Binding-site contacts:
Ligand atom N33 contacts residue ASP175 of chain 1.A at 3.0 Å (salt-bridge).
Ligand atom C32 contacts residue LEU85 of chain 1.A at 3.1 Å (hydrophobic).
Ligand atom C07 contacts residue ILE183 of chain 1.A at 3.5 Å (hydrophobic).
Ligand atom N03 contacts residue SER179 of chain 1.A at 3.2 Å (h-bond).
Ligand atom C12 contacts residue GLY177 of chain 1.A at 3.2 Å.
Ligand atom C12 contacts residue PHE176 of chain 1.A at 3.6 Å (hydrophobic).
Ligand atom N05 contacts residue ASP175 of chain 1.A at 3.7 Å.
Ligand atom C11 contacts residue ARG156 of chain 1.A at 3.8 Å.
Ligand atom C29 contacts residue MET110 of chain 1.A at 3.5 Å (hydrophobic).
Ligand atom N03 contacts residue PHE176 of chain 1.A at 3.5 Å (h-bond).
Ligand atom C08 contacts residue ILE183 of chain 1.A at 3.4 Å (hydrophobic).
Ligand atom C24 contacts residue ASP175 of chain 1.A at 3.8 Å.
Ligand atom N13 contacts residue ILE183 of chain 1.A at 3.5 Å.
Ligand atom C30 contacts residue VAL94 of chain 1.A at 3.3 Å (hydrophobic).
Ligand atom C22 contacts residue ILE108 of chain 1.A at 3.8 Å (hydrophobic).
Ligand atom C28 contacts residue MET110 of chain 1.A at 3.4 Å (hydrophobic).
Ligand atom C12 contacts residue ASP175 of chain 1.A at 3.4 Å.
Ligand atom N03 contacts residue VAL178 of chain 1.A at 3.2 Å (h-bond).
Ligand atom N25 contacts residue PHE176 of chain 1.A at 3.1 Å (h-bond).
Ligand atom N23 contacts residue ASP175 of chain 1.A at 3.6 Å (salt-bridge).
Ligand atom C01 contacts residue PHE176 of chain 1.A at 3.3 Å (hydrophobic).
Ligand atom C02 contacts residue PHE176 of chain 1.A at 3.1 Å (hydrophobic).
Ligand atom C11 contacts residue ASP175 of chain 1.A at 3.7 Å.
Ligand atom N23 contacts residue LYS64 of chain 1.A at 3.1 Å (salt-bridge).
Ligand atom C11 contacts residue HIS155 of chain 1.A at 3.7 Å.
Ligand atom N33 contacts residue CYS174 of chain 1.A at 3.7 Å.
Ligand atom C11 contacts residue GLY177 of chain 1.A at 3.7 Å.
Ligand atom N23 contacts residue ILE66 of chain 1.A at 3.6 Å.
Ligand atom C10 contacts residue ASP157 of chain 1.A at 3.5 Å.
Ligand atom C28 contacts residue ASP175 of chain 1.A at 3.6 Å.
Ligand atom S26 contacts residue ILE108 of chain 1.A at 3.6 Å.
Ligand atom N33 contacts residue MET110 of chain 1.A at 3.3 Å (h-bond).
Ligand atom C21 contacts residue ASP175 of chain 1.A at 3.5 Å.
Ligand atom C31 contacts residue LEU85 of chain 1.A at 3.3 Å (hydrophobic).
Ligand atom C11 contacts residue ASP157 of chain 1.A at 3.4 Å.
Ligand atom N23 contacts residue ILE108 of chain 1.A at 3.5 Å.
Ligand atom C22 contacts residue LYS64 of chain 1.A at 3.8 Å.
Ligand atom C04 contacts residue PHE176 of chain 1.A at 3.8 Å (hydrophobic).
Ligand atom C22 contacts residue ASP175 of chain 1.A at 3.3 Å.
Ligand atom S06 contacts residue ILE183 of chain 1.A at 3.6 Å.

Sequence of chain 1.A:
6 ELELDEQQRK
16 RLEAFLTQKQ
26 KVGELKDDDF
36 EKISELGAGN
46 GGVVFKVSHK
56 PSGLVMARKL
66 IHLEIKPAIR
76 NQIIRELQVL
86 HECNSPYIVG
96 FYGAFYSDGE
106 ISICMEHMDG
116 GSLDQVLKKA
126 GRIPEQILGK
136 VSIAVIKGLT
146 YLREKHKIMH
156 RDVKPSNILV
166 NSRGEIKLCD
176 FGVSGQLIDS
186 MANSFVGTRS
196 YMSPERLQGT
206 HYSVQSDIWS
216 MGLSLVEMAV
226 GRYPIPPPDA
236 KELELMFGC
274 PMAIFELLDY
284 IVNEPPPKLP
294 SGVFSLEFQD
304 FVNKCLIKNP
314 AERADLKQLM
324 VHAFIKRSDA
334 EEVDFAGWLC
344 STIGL

A small-molecule ligand and the protein it binds are described below.
Small molecule (SMILES): N#CC(=C(N)Sc1ccccc1N)/C(C#N)=C(\N)Sc1ccccc1N